A small-molecule ligand and the protein it binds are described below.
Small molecule (SMILES): CCCN[P](=O)(O)OCC

Binding-site contacts:
Ligand atom C5 contacts residue SER287 of chain 4.A at 4.1 Å.
Ligand atom C2 contacts residue PHE329 of chain 4.A at 3.6 Å (hydrophobic).
Ligand atom O2 contacts residue GLY115 of chain 4.A at 3.8 Å.
Ligand atom P contacts residue HIS438 of chain 4.A at 3.9 Å.
Ligand atom C3 contacts residue SER198 of chain 4.A at 3.8 Å.
Ligand atom C1 contacts residue HIS438 of chain 4.A at 4.0 Å.
Ligand atom O2 contacts residue SER198 of chain 4.A at 2.6 Å (h-bond).
Ligand atom C3 contacts residue GLY117 of chain 4.A at 4.5 Å.
Ligand atom N contacts residue TRP231 of chain 4.A at 3.9 Å.
Ligand atom C1 contacts residue GLY117 of chain 4.A at 4.2 Å.
Ligand atom C5 contacts residue VAL288 of chain 4.A at 3.8 Å (hydrophobic).
Ligand atom C3 contacts residue TRP231 of chain 4.A at 4.3 Å (hydrophobic).
Ligand atom C1 contacts residue SER198 of chain 4.A at 4.0 Å.
Ligand atom O3 contacts residue SER198 of chain 4.A at 2.8 Å (h-bond).
Ligand atom O2 contacts residue GLY116 of chain 4.A at 2.9 Å (h-bond).
Ligand atom C4 contacts residue LEU286 of chain 4.A at 3.8 Å (hydrophobic).
Ligand atom N contacts residue SER198 of chain 4.A at 2.8 Å (h-bond).
Ligand atom C3 contacts residue PHE329 of chain 4.A at 4.4 Å (hydrophobic).
Ligand atom C4 contacts residue VAL288 of chain 4.A at 3.9 Å (hydrophobic).
Ligand atom N contacts residue ALA199 of chain 4.A at 4.3 Å.
Ligand atom C4 contacts residue TRP231 of chain 4.A at 3.6 Å (hydrophobic).
Ligand atom P contacts residue ALA199 of chain 4.A at 3.5 Å.
Ligand atom O3 contacts residue GLY116 of chain 4.A at 4.4 Å.
Ligand atom C5 contacts residue GLY117 of chain 4.A at 4.1 Å.
Ligand atom N contacts residue PHE398 of chain 4.A at 4.1 Å.
Ligand atom O3 contacts residue HIS438 of chain 4.A at 3.1 Å (h-bond).
Ligand atom P contacts residue GLY117 of chain 4.A at 3.6 Å.
Ligand atom N contacts residue GLY117 of chain 4.A at 4.0 Å.
Ligand atom O3 contacts residue GLY117 of chain 4.A at 4.1 Å.
Ligand atom C3 contacts residue LEU286 of chain 4.A at 3.7 Å (hydrophobic).
Ligand atom P contacts residue GLY116 of chain 4.A at 4.2 Å.
Ligand atom C4 contacts residue GLY117 of chain 4.A at 4.2 Å.
Ligand atom P contacts residue SER198 of chain 4.A at 1.7 Å.
Ligand atom C2 contacts residue HIS438 of chain 4.A at 4.0 Å.
Ligand atom C3 contacts residue PHE398 of chain 4.A at 3.8 Å (hydrophobic).
Ligand atom O2 contacts residue GLY117 of chain 4.A at 2.6 Å (h-bond).
Ligand atom C5 contacts residue LEU286 of chain 4.A at 3.2 Å (hydrophobic).
Ligand atom O2 contacts residue ALA199 of chain 4.A at 2.8 Å (h-bond).
Ligand atom C1 contacts residue PHE329 of chain 4.A at 3.9 Å (hydrophobic).

Sequence of chain 4.A:
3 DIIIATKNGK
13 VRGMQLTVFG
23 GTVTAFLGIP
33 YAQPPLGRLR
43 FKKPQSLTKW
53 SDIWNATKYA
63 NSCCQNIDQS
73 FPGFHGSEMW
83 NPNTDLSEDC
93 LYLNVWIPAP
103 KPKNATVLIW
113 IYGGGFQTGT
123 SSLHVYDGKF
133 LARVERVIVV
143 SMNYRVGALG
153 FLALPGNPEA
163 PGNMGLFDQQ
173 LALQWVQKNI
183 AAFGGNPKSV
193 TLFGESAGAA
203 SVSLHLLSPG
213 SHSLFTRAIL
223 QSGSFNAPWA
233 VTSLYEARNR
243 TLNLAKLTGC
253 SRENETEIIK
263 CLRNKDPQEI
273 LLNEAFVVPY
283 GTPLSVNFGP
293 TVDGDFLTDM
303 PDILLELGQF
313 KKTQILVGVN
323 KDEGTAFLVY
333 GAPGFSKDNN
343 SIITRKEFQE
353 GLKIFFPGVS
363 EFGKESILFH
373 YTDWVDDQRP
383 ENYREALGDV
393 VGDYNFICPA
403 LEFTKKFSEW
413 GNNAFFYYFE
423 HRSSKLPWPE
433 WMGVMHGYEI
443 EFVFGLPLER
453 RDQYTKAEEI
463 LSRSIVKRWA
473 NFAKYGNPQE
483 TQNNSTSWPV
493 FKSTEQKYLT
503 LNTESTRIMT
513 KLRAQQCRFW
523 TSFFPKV